A small-molecule ligand and the protein it binds are described below.
Small molecule (SMILES): COc1cccc(-c2ncc(CN3CCC(O)(CO)CC3)s2)c1

Binding-site contacts:
Ligand atom C03 contacts residue PHE453 of chain 1.C at 3.8 Å (hydrophobic).
Ligand atom O07 contacts residue TYR454 of chain 1.C at 3.2 Å (h-bond).
Ligand atom O22 contacts residue GLU588 of chain 1.C at 3.2 Å (salt-bridge).
Ligand atom C12 contacts residue VAL431 of chain 1.C at 3.7 Å (hydrophobic).
Ligand atom C17 contacts residue TYR454 of chain 1.C at 3.8 Å (hydrophobic).
Ligand atom C04 contacts residue LEU432 of chain 1.C at 3.5 Å (hydrophobic).
Ligand atom C20 contacts residue GLU271 of chain 1.C at 3.2 Å.
Ligand atom C21 contacts residue TYR454 of chain 1.C at 3.5 Å (hydrophobic).
Ligand atom C21 contacts residue GLU521 of chain 1.C at 3.8 Å.
Ligand atom C17 contacts residue LEU459 of chain 1.C at 3.7 Å (hydrophobic).
Ligand atom C05 contacts residue PHE453 of chain 1.C at 4.0 Å (hydrophobic).
Ligand atom O23 contacts residue TRP199 of chain 1.C at 3.1 Å.
Ligand atom C04 contacts residue HIS452 of chain 1.C at 3.7 Å.
Ligand atom C05 contacts residue LEU432 of chain 1.C at 3.6 Å (hydrophobic).
Ligand atom C03 contacts residue HIS452 of chain 1.C at 3.1 Å.
Ligand atom C08 contacts residue ALA471 of chain 1.C at 3.7 Å (hydrophobic).
Ligand atom C14 contacts residue GLU271 of chain 1.C at 3.7 Å.
Ligand atom C16 contacts residue GLU271 of chain 1.C at 4.0 Å.
Ligand atom O23 contacts residue GLU588 of chain 1.C at 2.2 Å (salt-bridge).
Ligand atom C02 contacts residue TYR454 of chain 1.C at 3.8 Å (hydrophobic).
Ligand atom C01 contacts residue VAL431 of chain 1.C at 3.5 Å (hydrophobic).
Ligand atom C09 contacts residue TYR454 of chain 1.C at 3.6 Å (hydrophobic).
Ligand atom C08 contacts residue TYR454 of chain 1.C at 3.2 Å (hydrophobic).
Ligand atom O22 contacts residue TRP571 of chain 1.C at 3.4 Å (h-bond).
Ligand atom C16 contacts residue TYR454 of chain 1.C at 3.4 Å (hydrophobic).
Ligand atom C04 contacts residue PHE453 of chain 1.C at 3.9 Å (hydrophobic).
Ligand atom N13 contacts residue HIS452 of chain 1.C at 3.7 Å.
Ligand atom C12 contacts residue GLU271 of chain 1.C at 3.4 Å.
Ligand atom O22 contacts residue LYS48 of chain 1.C at 3.9 Å.
Ligand atom O23 contacts residue MET197 of chain 1.C at 3.9 Å.
Ligand atom C20 contacts residue TRP199 of chain 1.C at 3.7 Å (hydrophobic).
Ligand atom O07 contacts residue GLY456 of chain 1.C at 3.9 Å.
Ligand atom N15 contacts residue GLU271 of chain 1.C at 3.3 Å (salt-bridge).
Ligand atom N13 contacts residue VAL431 of chain 1.C at 3.3 Å.
Ligand atom C08 contacts residue GLY456 of chain 1.C at 4.0 Å.
Ligand atom C18 contacts residue GLU588 of chain 1.C at 3.7 Å.
Ligand atom C21 contacts residue GLU588 of chain 1.C at 3.9 Å.
Ligand atom C06 contacts residue TYR454 of chain 1.C at 3.4 Å (hydrophobic).
Ligand atom C21 contacts residue TRP571 of chain 1.C at 3.8 Å (hydrophobic).
Ligand atom C19 contacts residue TRP199 of chain 1.C at 3.6 Å (hydrophobic).

Sequence of chain 1.C:
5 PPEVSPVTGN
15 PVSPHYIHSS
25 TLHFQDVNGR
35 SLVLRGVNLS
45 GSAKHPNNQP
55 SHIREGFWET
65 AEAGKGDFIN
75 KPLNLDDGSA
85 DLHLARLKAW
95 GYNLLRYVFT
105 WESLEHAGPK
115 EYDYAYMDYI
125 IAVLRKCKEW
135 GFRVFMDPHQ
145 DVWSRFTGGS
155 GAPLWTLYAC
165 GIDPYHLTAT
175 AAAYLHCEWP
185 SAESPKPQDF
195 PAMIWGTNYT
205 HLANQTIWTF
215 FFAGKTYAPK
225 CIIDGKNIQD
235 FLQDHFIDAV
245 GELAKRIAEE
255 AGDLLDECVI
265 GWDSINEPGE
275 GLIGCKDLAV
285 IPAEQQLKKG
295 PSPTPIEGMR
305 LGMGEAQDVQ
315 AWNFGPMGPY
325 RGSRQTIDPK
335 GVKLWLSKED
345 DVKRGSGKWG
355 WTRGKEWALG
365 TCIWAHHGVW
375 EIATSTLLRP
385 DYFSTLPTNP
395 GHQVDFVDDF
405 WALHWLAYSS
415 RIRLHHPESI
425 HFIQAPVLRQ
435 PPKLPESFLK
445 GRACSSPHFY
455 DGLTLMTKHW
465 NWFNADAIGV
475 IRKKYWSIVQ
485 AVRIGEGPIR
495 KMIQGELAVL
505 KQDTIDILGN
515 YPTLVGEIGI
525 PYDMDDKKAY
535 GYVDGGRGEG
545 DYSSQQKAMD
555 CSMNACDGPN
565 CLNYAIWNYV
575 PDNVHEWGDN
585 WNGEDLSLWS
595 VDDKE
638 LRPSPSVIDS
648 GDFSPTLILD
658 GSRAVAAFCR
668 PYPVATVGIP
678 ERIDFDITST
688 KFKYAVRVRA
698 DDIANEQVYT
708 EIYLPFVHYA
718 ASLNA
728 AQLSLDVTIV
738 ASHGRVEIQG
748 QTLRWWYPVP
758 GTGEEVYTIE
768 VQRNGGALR